Binding-site contacts:
Ligand atom O6 contacts residue ASN306 of chain 1.C at 3.9 Å.
Ligand atom O5 contacts residue ILE180 of chain 1.C at 4.3 Å.
Ligand atom C5 contacts residue ILE180 of chain 1.C at 4.4 Å (hydrophobic).
Ligand atom O3 contacts residue 0WK1 of chain 1.U at 3.4 Å (h-bond).
Ligand atom C6 contacts residue GLU385 of chain 1.C at 4.1 Å.
Ligand atom O5 contacts residue TYR308 of chain 1.C at 4.5 Å.
Ligand atom C6 contacts residue TYR308 of chain 1.C at 3.5 Å (hydrophobic).
Ligand atom O1 contacts residue PHE184 of chain 1.C at 3.9 Å.
Ligand atom C4 contacts residue 0WK1 of chain 1.U at 2.2 Å.
Ligand atom C6 contacts residue 0WK1 of chain 1.U at 3.2 Å.
Ligand atom O6 contacts residue 0WK1 of chain 1.U at 4.5 Å.
Ligand atom C3 contacts residue 0WK1 of chain 1.U at 3.4 Å.
Ligand atom O2 contacts residue PHE184 of chain 1.C at 3.6 Å.
Ligand atom O6 contacts residue ALA233 of chain 1.C at 3.5 Å.
Ligand atom C2 contacts residue 0WK1 of chain 1.U at 4.5 Å.
Ligand atom O6 contacts residue TYR308 of chain 1.C at 3.5 Å.
Ligand atom O1 contacts residue ILE180 of chain 1.C at 3.9 Å.
Ligand atom C2 contacts residue PHE184 of chain 1.C at 4.2 Å (hydrophobic).
Ligand atom O5 contacts residue 0WK1 of chain 1.U at 4.4 Å.
Ligand atom O4 contacts residue GLN177 of chain 1.C at 4.1 Å.
Ligand atom C6 contacts residue ALA233 of chain 1.C at 4.4 Å (hydrophobic).
Ligand atom O3 contacts residue PHE184 of chain 1.C at 4.3 Å.
Ligand atom O4 contacts residue GLU385 of chain 1.C at 4.2 Å.
Ligand atom C1 contacts residue PHE184 of chain 1.C at 4.2 Å (hydrophobic).
Ligand atom O4 contacts residue 0WK1 of chain 1.U at 1.1 Å.
Ligand atom C5 contacts residue 0WK1 of chain 1.U at 3.2 Å.
Ligand atom C5 contacts residue TYR308 of chain 1.C at 4.4 Å (hydrophobic).
Ligand atom C6 contacts residue GLN177 of chain 1.C at 2.6 Å.
Ligand atom C1 contacts residue ILE180 of chain 1.C at 3.9 Å (hydrophobic).
Ligand atom O6 contacts residue GLN177 of chain 1.C at 2.7 Å (h-bond).
Ligand atom O4 contacts residue TRP132 of chain 1.C at 4.4 Å.
Ligand atom C3 contacts residue PHE184 of chain 1.C at 4.5 Å (hydrophobic).
Ligand atom C5 contacts residue GLN177 of chain 1.C at 3.7 Å.

The protein below binds the small molecule below.
Small molecule (SMILES): OC[C@H]1O[C@@H](O)[C@H](O)[C@@H](O)[C@@H]1O

Sequence of chain 1.C:
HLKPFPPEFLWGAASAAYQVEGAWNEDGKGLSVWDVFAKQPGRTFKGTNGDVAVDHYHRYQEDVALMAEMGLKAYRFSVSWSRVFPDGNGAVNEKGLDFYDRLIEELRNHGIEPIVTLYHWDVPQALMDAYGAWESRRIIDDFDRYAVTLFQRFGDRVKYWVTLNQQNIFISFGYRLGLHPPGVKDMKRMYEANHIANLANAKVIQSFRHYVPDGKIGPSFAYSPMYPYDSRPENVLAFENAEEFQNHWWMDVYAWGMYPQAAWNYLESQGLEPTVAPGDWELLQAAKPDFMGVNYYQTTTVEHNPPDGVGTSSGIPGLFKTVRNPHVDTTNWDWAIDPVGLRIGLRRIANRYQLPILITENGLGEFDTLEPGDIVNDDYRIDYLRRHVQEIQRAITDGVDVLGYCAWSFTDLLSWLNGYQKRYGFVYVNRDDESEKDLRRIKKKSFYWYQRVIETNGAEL